Sequence of chain 1.B:
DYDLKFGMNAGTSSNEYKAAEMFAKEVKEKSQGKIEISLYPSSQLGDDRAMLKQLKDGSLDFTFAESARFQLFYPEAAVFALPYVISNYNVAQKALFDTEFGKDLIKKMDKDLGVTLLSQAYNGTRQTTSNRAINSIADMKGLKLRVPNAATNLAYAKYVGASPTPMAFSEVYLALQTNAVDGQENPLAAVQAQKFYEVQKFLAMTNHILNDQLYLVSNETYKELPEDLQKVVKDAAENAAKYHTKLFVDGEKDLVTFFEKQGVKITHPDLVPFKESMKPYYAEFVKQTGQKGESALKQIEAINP

Binding-site contacts:
Ligand atom O8 contacts residue ASN212 of chain 1.B at 4.2 Å.
Ligand atom C11 contacts residue ALA66 of chain 1.B at 4.1 Å (hydrophobic).
Ligand atom O1A contacts residue PRO149 of chain 1.B at 4.2 Å.
Ligand atom N5 contacts residue GLU67 of chain 1.B at 4.1 Å.
Ligand atom O6 contacts residue ARG127 of chain 1.B at 3.8 Å.
Ligand atom O1B contacts residue PHE170 of chain 1.B at 3.2 Å.
Ligand atom C1 contacts residue ARG147 of chain 1.B at 3.2 Å.
Ligand atom C7 contacts residue GLU67 of chain 1.B at 3.5 Å.
Ligand atom C6 contacts residue GLU67 of chain 1.B at 3.5 Å.
Ligand atom C2 contacts residue ASN187 of chain 1.B at 4.0 Å.
Ligand atom C3 contacts residue ASN187 of chain 1.B at 4.2 Å.
Ligand atom C3 contacts residue PHE170 of chain 1.B at 4.1 Å (hydrophobic).
Ligand atom C9 contacts residue ASN154 of chain 1.B at 4.2 Å.
Ligand atom O4 contacts residue GLU17 of chain 1.B at 4.2 Å.
Ligand atom O1B contacts residue ARG147 of chain 1.B at 2.9 Å (salt-bridge).
Ligand atom O4 contacts residue ASN10 of chain 1.B at 3.9 Å.
Ligand atom O8 contacts residue ARG127 of chain 1.B at 3.7 Å.
Ligand atom O10 contacts residue ASN10 of chain 1.B at 3.0 Å (h-bond).
Ligand atom O1A contacts residue PHE170 of chain 1.B at 4.0 Å.
Ligand atom C2 contacts residue ARG127 of chain 1.B at 4.3 Å.
Ligand atom O1A contacts residue ARG127 of chain 1.B at 2.8 Å (salt-bridge).
Ligand atom O9 contacts residue GLU67 of chain 1.B at 2.9 Å (salt-bridge).
Ligand atom C11 contacts residue PHE65 of chain 1.B at 3.5 Å (hydrophobic).
Ligand atom O1A contacts residue ASN187 of chain 1.B at 3.0 Å (h-bond).
Ligand atom C10 contacts residue ASN10 of chain 1.B at 4.2 Å.
Ligand atom C8 contacts residue GLU67 of chain 1.B at 3.6 Å.
Ligand atom C9 contacts residue ALA151 of chain 1.B at 3.5 Å (hydrophobic).
Ligand atom C1 contacts residue ASN187 of chain 1.B at 3.7 Å.
Ligand atom C9 contacts residue GLU67 of chain 1.B at 3.6 Å.
Ligand atom C11 contacts residue GLN214 of chain 1.B at 3.6 Å.
Ligand atom O1A contacts residue ARG147 of chain 1.B at 2.7 Å (salt-bridge).
Ligand atom O9 contacts residue ARG70 of chain 1.B at 3.8 Å.
Ligand atom C1 contacts residue ARG127 of chain 1.B at 3.8 Å.
Ligand atom O1B contacts residue PRO149 of chain 1.B at 4.1 Å.
Ligand atom O4 contacts residue ALA11 of chain 1.B at 4.1 Å.
Ligand atom O7 contacts residue ASP49 of chain 1.B at 3.5 Å (salt-bridge).
Ligand atom C1 contacts residue PHE170 of chain 1.B at 3.6 Å (hydrophobic).
Ligand atom O1A contacts residue GLU186 of chain 1.B at 4.2 Å.
Ligand atom O8 contacts residue GLU67 of chain 1.B at 2.8 Å (salt-bridge).
Ligand atom C8 contacts residue PRO149 of chain 1.B at 3.9 Å (hydrophobic).

The small molecule below binds the protein below.
Small molecule (SMILES): CC(=O)N[C@H]1[C@H]([C@H](O)[C@H](O)CO)OC(C(=O)O)=C[C@@H]1O